This small molecule binds to this protein.
Small molecule (SMILES): OC[C@H]1O[C@@](CO)(O[C@H]2O[C@H](CO)[C@@H](O)[C@H](O)[C@H]2O)[C@@H](O)[C@@H]1O

Sequence of chain 1.D:
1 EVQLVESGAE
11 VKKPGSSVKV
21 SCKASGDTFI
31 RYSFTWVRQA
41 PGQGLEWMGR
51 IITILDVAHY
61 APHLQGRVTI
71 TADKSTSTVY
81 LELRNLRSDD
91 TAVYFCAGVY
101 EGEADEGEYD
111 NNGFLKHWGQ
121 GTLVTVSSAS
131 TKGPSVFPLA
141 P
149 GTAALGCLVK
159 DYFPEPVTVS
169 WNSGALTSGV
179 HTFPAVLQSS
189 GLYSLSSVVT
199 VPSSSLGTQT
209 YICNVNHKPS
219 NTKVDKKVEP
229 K

Sequence of chain 1.C:
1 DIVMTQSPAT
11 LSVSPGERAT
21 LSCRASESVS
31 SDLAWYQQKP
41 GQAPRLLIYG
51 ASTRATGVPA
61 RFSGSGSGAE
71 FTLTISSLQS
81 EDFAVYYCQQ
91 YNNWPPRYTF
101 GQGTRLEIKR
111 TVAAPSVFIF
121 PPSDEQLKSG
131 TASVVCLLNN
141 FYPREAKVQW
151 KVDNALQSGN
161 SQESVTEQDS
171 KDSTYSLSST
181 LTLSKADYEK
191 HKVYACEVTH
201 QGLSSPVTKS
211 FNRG

Binding-site contacts:
Ligand atom C3 contacts residue GLN43 of chain 1.D at 4.5 Å.
Ligand atom C6 contacts residue GLU46 of chain 1.D at 4.0 Å.
Ligand atom C2 contacts residue GLN102 of chain 1.C at 4.2 Å.
Ligand atom O5 contacts residue GLU46 of chain 1.D at 3.8 Å.
Ligand atom C4 contacts residue GLN43 of chain 1.D at 4.3 Å.
Ligand atom C1 contacts residue PHE100 of chain 1.C at 3.4 Å (hydrophobic).
Ligand atom C1 contacts residue LEU45 of chain 1.D at 4.2 Å (hydrophobic).
Ligand atom C2 contacts residue GLN102 of chain 1.C at 3.9 Å.
Ligand atom C2 contacts residue GLY44 of chain 1.D at 4.1 Å.
Ligand atom C2 contacts residue GLU46 of chain 1.D at 4.0 Å.
Ligand atom O6 contacts residue GLU46 of chain 1.D at 3.5 Å (salt-bridge).
Ligand atom O3 contacts residue GLY44 of chain 1.D at 3.0 Å (h-bond).
Ligand atom C5 contacts residue GLU46 of chain 1.D at 4.0 Å.
Ligand atom O2 contacts residue LEU45 of chain 1.D at 2.7 Å (h-bond).
Ligand atom O4 contacts residue HIS63 of chain 1.D at 4.3 Å.
Ligand atom O2 contacts residue GLY44 of chain 1.D at 4.0 Å.
Ligand atom O4 contacts residue ASP1 of chain 1.C at 4.0 Å.
Ligand atom O3 contacts residue GLN43 of chain 1.D at 3.6 Å.
Ligand atom O2 contacts residue GLN102 of chain 1.C at 3.0 Å (h-bond).
Ligand atom C1 contacts residue GLU46 of chain 1.D at 3.7 Å.
Ligand atom C1 contacts residue GLN102 of chain 1.C at 3.7 Å.
Ligand atom O6 contacts residue HIS63 of chain 1.D at 4.3 Å.
Ligand atom O4 contacts residue GLN43 of chain 1.D at 3.3 Å (h-bond).
Ligand atom O3 contacts residue GLN102 of chain 1.C at 2.6 Å (h-bond).
Ligand atom O5 contacts residue GLU46 of chain 1.D at 3.3 Å (salt-bridge).
Ligand atom O1 contacts residue PHE100 of chain 1.C at 3.1 Å (h-bond).
Ligand atom O2 contacts residue GLU46 of chain 1.D at 4.4 Å.
Ligand atom O6 contacts residue GLU46 of chain 1.D at 2.6 Å (salt-bridge).
Ligand atom C3 contacts residue GLY44 of chain 1.D at 4.3 Å.
Ligand atom O3 contacts residue GLN102 of chain 1.C at 4.0 Å.
Ligand atom C5 contacts residue GLU46 of chain 1.D at 4.5 Å.
Ligand atom C1 contacts residue GLN102 of chain 1.C at 4.4 Å.
Ligand atom O1 contacts residue THR99 of chain 1.C at 3.6 Å.
Ligand atom C3 contacts residue GLN102 of chain 1.C at 3.2 Å.
Ligand atom O1 contacts residue LEU45 of chain 1.D at 4.0 Å.
Ligand atom C6 contacts residue GLU46 of chain 1.D at 3.6 Å.
Ligand atom C2 contacts residue LEU45 of chain 1.D at 3.4 Å (hydrophobic).
Ligand atom C1 contacts residue LEU45 of chain 1.D at 4.0 Å (hydrophobic).
Ligand atom O2 contacts residue GLN102 of chain 1.C at 3.7 Å.